Binding-site contacts:
Ligand atom C1 contacts residue ASP119 of chain 1.A at 4.1 Å.
Ligand atom N3 contacts residue ASP119 of chain 1.A at 2.9 Å (salt-bridge).
Ligand atom N1 contacts residue ASP119 of chain 1.A at 3.2 Å (salt-bridge).
Ligand atom O3 contacts residue ASP119 of chain 1.A at 3.6 Å.
Ligand atom N2 contacts residue GLN121 of chain 1.A at 4.2 Å.
Ligand atom C4 contacts residue ASP119 of chain 1.A at 3.1 Å.
Ligand atom O2 contacts residue ASP119 of chain 1.A at 3.6 Å (salt-bridge).
Ligand atom C5 contacts residue GLN121 of chain 1.A at 4.3 Å.
Ligand atom C4 contacts residue GLN121 of chain 1.A at 4.0 Å.
Ligand atom N1 contacts residue GLN121 of chain 1.A at 4.0 Å.
Ligand atom C3 contacts residue GLN121 of chain 1.A at 3.7 Å.
Ligand atom C2 contacts residue ASP119 of chain 1.A at 2.8 Å.
Ligand atom RE contacts residue ASP119 of chain 1.A at 2.3 Å.
Ligand atom N2 contacts residue ASP119 of chain 1.A at 4.2 Å.
Ligand atom O3 contacts residue ALA122 of chain 1.A at 3.1 Å (h-bond).
Ligand atom N4 contacts residue ASP119 of chain 1.A at 4.3 Å.
Ligand atom C6 contacts residue GLN121 of chain 1.A at 4.1 Å.
Ligand atom O3 contacts residue GLN121 of chain 1.A at 3.2 Å.
Ligand atom C3 contacts residue ASP119 of chain 1.A at 3.2 Å.
Ligand atom C9 contacts residue ASP119 of chain 1.A at 4.3 Å.
Ligand atom C7 contacts residue ASP119 of chain 1.A at 3.0 Å.
Ligand atom O3 contacts residue ARG125 of chain 1.A at 4.1 Å.
Ligand atom C3 contacts residue ALA122 of chain 1.A at 3.7 Å (hydrophobic).

A small-molecule ligand and the protein it binds are described below.
Small molecule (SMILES): [O+]#[C-]->[Re+](<-[C-]#[O+])(<-[C-]#[O+])(n1ccnc1)n1ccnc1

Sequence of chain 1.A:
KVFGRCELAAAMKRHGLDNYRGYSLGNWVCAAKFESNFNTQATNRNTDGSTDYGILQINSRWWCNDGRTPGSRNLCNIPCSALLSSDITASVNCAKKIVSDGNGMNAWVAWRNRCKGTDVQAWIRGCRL